Binding-site contacts:
Ligand atom C5 contacts residue ASN605 of chain 1.D at 3.7 Å.
Ligand atom C2 contacts residue ASN605 of chain 1.D at 2.5 Å.
Ligand atom O5 contacts residue ASN605 of chain 1.D at 2.5 Å (h-bond).
Ligand atom C7 contacts residue PRO603 of chain 1.D at 4.4 Å (hydrophobic).
Ligand atom C4 contacts residue ASN605 of chain 1.D at 4.3 Å.
Ligand atom C8 contacts residue ASN605 of chain 1.D at 3.7 Å.
Ligand atom C7 contacts residue ASN605 of chain 1.D at 3.3 Å.
Ligand atom C3 contacts residue ASN605 of chain 1.D at 3.9 Å.
Ligand atom O7 contacts residue PRO603 of chain 1.D at 4.2 Å.
Ligand atom C8 contacts residue PRO603 of chain 1.D at 3.7 Å (hydrophobic).
Ligand atom O5 contacts residue SER607 of chain 1.D at 4.5 Å.
Ligand atom C1 contacts residue ASN605 of chain 1.D at 1.5 Å.
Ligand atom O7 contacts residue ASN605 of chain 1.D at 3.5 Å (h-bond).
Ligand atom N2 contacts residue ASN605 of chain 1.D at 2.9 Å (h-bond).
Ligand atom C8 contacts residue TRP604 of chain 1.D at 3.6 Å (hydrophobic).
Ligand atom C1 contacts residue SER607 of chain 1.D at 4.3 Å.

A protein and the small-molecule ligand that binds it are described below.
Small molecule (SMILES): CC(=O)N[C@@H]1[C@@H](O)[C@H](O)[C@@H](CO)O[C@H]1O

Sequence of chain 1.D:
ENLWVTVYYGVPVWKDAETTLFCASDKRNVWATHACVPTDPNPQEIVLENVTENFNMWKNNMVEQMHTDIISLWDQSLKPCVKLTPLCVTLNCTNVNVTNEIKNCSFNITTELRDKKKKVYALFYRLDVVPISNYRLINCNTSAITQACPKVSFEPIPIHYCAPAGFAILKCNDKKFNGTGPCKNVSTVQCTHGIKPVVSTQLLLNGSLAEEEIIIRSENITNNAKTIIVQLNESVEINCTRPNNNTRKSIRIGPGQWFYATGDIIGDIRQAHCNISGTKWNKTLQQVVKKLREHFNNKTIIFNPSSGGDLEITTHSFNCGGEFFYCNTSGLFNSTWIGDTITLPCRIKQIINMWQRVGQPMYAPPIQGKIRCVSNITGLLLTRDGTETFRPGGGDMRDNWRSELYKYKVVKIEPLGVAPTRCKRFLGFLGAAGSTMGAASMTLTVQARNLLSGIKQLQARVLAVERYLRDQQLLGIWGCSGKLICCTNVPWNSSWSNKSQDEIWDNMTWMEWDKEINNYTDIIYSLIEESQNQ